Sequence of chain 1.L:
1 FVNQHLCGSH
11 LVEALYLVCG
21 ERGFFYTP

Sequence of chain 1.C:
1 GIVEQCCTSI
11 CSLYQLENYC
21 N

Binding-site contacts:
Ligand atom C5 contacts residue CYS7 of chain 1.D at 4.0 Å (hydrophobic).
Ligand atom O3 contacts residue ILE10 of chain 1.C at 3.7 Å.
Ligand atom C3 contacts residue CYS11 of chain 1.C at 4.2 Å (hydrophobic).
Ligand atom C1 contacts residue LEU11 of chain 1.D at 4.4 Å (hydrophobic).
Ligand atom C6 contacts residue HIS10 of chain 1.D at 3.8 Å.
Ligand atom C2 contacts residue LEU16 of chain 1.C at 4.5 Å (hydrophobic).
Ligand atom C2 contacts residue LEU11 of chain 1.D at 4.2 Å (hydrophobic).
Ligand atom C4 contacts residue LEU11 of chain 1.D at 3.8 Å (hydrophobic).
Ligand atom C5 contacts residue HIS10 of chain 1.D at 3.8 Å.
Ligand atom C3 contacts residue CYS6 of chain 1.C at 3.2 Å (hydrophobic).
Ligand atom O1 contacts residue HIS5 of chain 1.F at 3.3 Å (h-bond).
Ligand atom O1 contacts residue ALA14 of chain 1.D at 3.7 Å.
Ligand atom O3 contacts residue VAL2 of chain 1.F at 4.1 Å.
Ligand atom C5 contacts residue HIS5 of chain 1.F at 4.2 Å.
Ligand atom O3 contacts residue CYS6 of chain 1.C at 2.5 Å (h-bond).
Ligand atom C4 contacts residue VAL2 of chain 1.F at 4.4 Å (hydrophobic).
Ligand atom C3 contacts residue LEU11 of chain 1.D at 3.9 Å (hydrophobic).
Ligand atom O1 contacts residue CYS11 of chain 1.C at 4.3 Å.
Ligand atom O3 contacts residue SER9 of chain 1.C at 3.8 Å.
Ligand atom C5 contacts residue LEU11 of chain 1.D at 3.9 Å (hydrophobic).
Ligand atom C2 contacts residue ILE10 of chain 1.C at 4.3 Å (hydrophobic).
Ligand atom C2 contacts residue HIS5 of chain 1.F at 4.1 Å.
Ligand atom C5 contacts residue LEU6 of chain 1.F at 4.2 Å (hydrophobic).
Ligand atom C6 contacts residue HIS5 of chain 1.F at 3.8 Å.
Ligand atom O3 contacts residue LEU11 of chain 1.D at 4.4 Å.
Ligand atom C1 contacts residue LEU16 of chain 1.C at 4.5 Å (hydrophobic).
Ligand atom C1 contacts residue HIS5 of chain 1.F at 3.5 Å.
Ligand atom C1 contacts residue ALA14 of chain 1.D at 4.4 Å (hydrophobic).
Ligand atom O1 contacts residue LEU16 of chain 1.C at 3.9 Å.
Ligand atom C4 contacts residue CYS7 of chain 1.D at 3.9 Å (hydrophobic).
Ligand atom C2 contacts residue CYS11 of chain 1.C at 3.8 Å (hydrophobic).
Ligand atom O1 contacts residue LEU17 of chain 1.L at 3.7 Å.
Ligand atom C6 contacts residue LEU11 of chain 1.D at 3.9 Å (hydrophobic).
Ligand atom O3 contacts residue CYS11 of chain 1.C at 3.2 Å (h-bond).
Ligand atom C4 contacts residue CYS6 of chain 1.C at 3.3 Å (hydrophobic).

Sequence of chain 1.D:
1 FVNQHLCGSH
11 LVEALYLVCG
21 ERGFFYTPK

The small molecule below binds the protein below.
Small molecule (SMILES): Oc1cccc(O)c1

Sequence of chain 1.F:
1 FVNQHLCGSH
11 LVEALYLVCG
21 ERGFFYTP